Sequence of chain 1.H:
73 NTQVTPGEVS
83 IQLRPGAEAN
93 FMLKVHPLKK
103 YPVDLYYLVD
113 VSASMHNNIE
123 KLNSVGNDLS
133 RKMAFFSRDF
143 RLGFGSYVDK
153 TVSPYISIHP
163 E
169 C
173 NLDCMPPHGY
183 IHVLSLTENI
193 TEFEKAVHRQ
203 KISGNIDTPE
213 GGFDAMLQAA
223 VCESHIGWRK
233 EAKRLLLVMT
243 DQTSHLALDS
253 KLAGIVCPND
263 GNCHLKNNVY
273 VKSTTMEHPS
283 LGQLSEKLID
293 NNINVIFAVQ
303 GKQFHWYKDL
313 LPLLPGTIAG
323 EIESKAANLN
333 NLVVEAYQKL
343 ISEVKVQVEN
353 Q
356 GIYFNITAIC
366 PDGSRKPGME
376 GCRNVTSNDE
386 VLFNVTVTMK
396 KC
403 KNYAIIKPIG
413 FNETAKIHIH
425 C

The protein below binds the small molecule below.
Small molecule (SMILES): CC(=O)N[C@H]1[C@H](O[C@H]2[C@H](O)[C@@H](NC(C)=O)CO[C@@H]2CO)O[C@H](CO)[C@@H](O)[C@@H]1O

Binding-site contacts:
Ligand atom C3 contacts residue ASN191 of chain 1.H at 3.8 Å.
Ligand atom C4 contacts residue ASN191 of chain 1.H at 4.2 Å.
Ligand atom C5 contacts residue GLU194 of chain 1.H at 4.0 Å.
Ligand atom C1 contacts residue ASN191 of chain 1.H at 1.4 Å.
Ligand atom N2 contacts residue ASN191 of chain 1.H at 2.9 Å (h-bond).
Ligand atom C7 contacts residue ASN191 of chain 1.H at 3.8 Å.
Ligand atom O5 contacts residue THR193 of chain 1.H at 4.3 Å.
Ligand atom O5 contacts residue GLU194 of chain 1.H at 3.6 Å.
Ligand atom C1 contacts residue GLU194 of chain 1.H at 4.4 Å.
Ligand atom O5 contacts residue ASN191 of chain 1.H at 2.3 Å (h-bond).
Ligand atom C1 contacts residue THR193 of chain 1.H at 3.6 Å.
Ligand atom C2 contacts residue ASN191 of chain 1.H at 2.4 Å.
Ligand atom C5 contacts residue THR193 of chain 1.H at 4.2 Å.
Ligand atom C6 contacts residue GLU194 of chain 1.H at 3.7 Å.
Ligand atom O6 contacts residue LYS197 of chain 1.H at 4.0 Å.
Ligand atom C2 contacts residue THR193 of chain 1.H at 4.4 Å.
Ligand atom O7 contacts residue LYS197 of chain 1.H at 3.9 Å.
Ligand atom C5 contacts residue ASN191 of chain 1.H at 3.6 Å.
Ligand atom O7 contacts residue ASN191 of chain 1.H at 4.2 Å.